Binding-site contacts:
Ligand atom C24 contacts residue ARG202 of chain 1.B at 2.6 Å.
Ligand atom O6 contacts residue LYS294 of chain 1.B at 2.6 Å (salt-bridge).
Ligand atom C13 contacts residue ALA151 of chain 1.B at 3.8 Å (hydrophobic).
Ligand atom P1 contacts residue TYR300 of chain 1.B at 3.6 Å.
Ligand atom O4 contacts residue TYR300 of chain 1.B at 2.7 Å (h-bond).
Ligand atom O5 contacts residue ARG291 of chain 1.B at 2.7 Å (salt-bridge).
Ligand atom C12 contacts residue TRP102 of chain 1.B at 3.6 Å (hydrophobic).
Ligand atom C3 contacts residue TYR251 of chain 1.B at 3.6 Å (hydrophobic).
Ligand atom P2 contacts residue ARG291 of chain 1.B at 3.8 Å.
Ligand atom C11 contacts residue TRP303 of chain 1.B at 3.2 Å (hydrophobic).
Ligand atom C6 contacts residue GLY250 of chain 1.B at 3.5 Å.
Ligand atom C3 contacts residue TYR169 of chain 1.A at 3.5 Å (hydrophobic).
Ligand atom C5 contacts residue HIS248 of chain 1.B at 3.8 Å.
Ligand atom C12 contacts residue CYS206 of chain 1.B at 3.7 Å (hydrophobic).
Ligand atom O7 contacts residue LYS167 of chain 1.A at 2.9 Å (salt-bridge).
Ligand atom C24 contacts residue MET193 of chain 1.B at 3.8 Å (hydrophobic).
Ligand atom O1 contacts residue LYS167 of chain 1.A at 3.6 Å (salt-bridge).
Ligand atom C2 contacts residue HIS248 of chain 1.B at 3.4 Å.
Ligand atom O1 contacts residue ARG291 of chain 1.B at 2.6 Å (salt-bridge).
Ligand atom C16 contacts residue ARG202 of chain 1.B at 3.8 Å.
Ligand atom C8 contacts residue TRP303 of chain 1.B at 3.8 Å (hydrophobic).
Ligand atom C19 contacts residue ARG202 of chain 1.B at 3.0 Å.
Ligand atom C23 contacts residue ARG202 of chain 1.B at 3.2 Å.
Ligand atom C23 contacts residue HIS149 of chain 1.B at 3.3 Å.
Ligand atom C14 contacts residue ARG202 of chain 1.B at 3.7 Å.
Ligand atom O1 contacts residue LYS294 of chain 1.B at 3.5 Å (salt-bridge).
Ligand atom C13 contacts residue TRP102 of chain 1.B at 3.3 Å (hydrophobic).
Ligand atom C15 contacts residue ARG202 of chain 1.B at 3.4 Å.
Ligand atom O8 contacts residue TRP303 of chain 1.B at 3.4 Å.
Ligand atom P2 contacts residue LYS167 of chain 1.A at 3.8 Å.
Ligand atom C9 contacts residue GLY250 of chain 1.B at 3.5 Å.
Ligand atom C11 contacts residue CYS254 of chain 1.B at 3.8 Å (hydrophobic).
Ligand atom O2 contacts residue TYR300 of chain 1.B at 3.8 Å.
Ligand atom O5 contacts residue TYR300 of chain 1.B at 3.7 Å.
Ligand atom C10 contacts residue HIS248 of chain 1.B at 3.8 Å.
Ligand atom O5 contacts residue HIS248 of chain 1.B at 2.8 Å (h-bond).
Ligand atom C24 contacts residue ALA151 of chain 1.B at 3.1 Å (hydrophobic).
Ligand atom C23 contacts residue MET193 of chain 1.B at 3.7 Å (hydrophobic).
Ligand atom C20 contacts residue ARG202 of chain 1.B at 3.8 Å.
Ligand atom C23 contacts residue ALA151 of chain 1.B at 3.1 Å (hydrophobic).

This protein binds this small molecule.
Small molecule (SMILES): C/C(=C\CO[P](=O)(O)OP(=O)(O)O)CC/C=C(\C)COCc1cccc(C(=O)c2ccccc2)c1

Sequence of chain 1.A:
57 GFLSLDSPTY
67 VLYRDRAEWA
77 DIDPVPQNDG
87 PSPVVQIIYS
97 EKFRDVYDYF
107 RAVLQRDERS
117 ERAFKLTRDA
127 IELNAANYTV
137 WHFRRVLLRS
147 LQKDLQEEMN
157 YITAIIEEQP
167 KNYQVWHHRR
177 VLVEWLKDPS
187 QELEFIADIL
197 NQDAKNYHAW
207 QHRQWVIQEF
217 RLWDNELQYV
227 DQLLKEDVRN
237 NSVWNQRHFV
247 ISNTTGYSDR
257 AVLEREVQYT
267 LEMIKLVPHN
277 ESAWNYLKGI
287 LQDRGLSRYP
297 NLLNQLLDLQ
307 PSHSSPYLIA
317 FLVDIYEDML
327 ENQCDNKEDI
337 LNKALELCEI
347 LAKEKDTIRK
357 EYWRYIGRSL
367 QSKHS

Sequence of chain 1.B:
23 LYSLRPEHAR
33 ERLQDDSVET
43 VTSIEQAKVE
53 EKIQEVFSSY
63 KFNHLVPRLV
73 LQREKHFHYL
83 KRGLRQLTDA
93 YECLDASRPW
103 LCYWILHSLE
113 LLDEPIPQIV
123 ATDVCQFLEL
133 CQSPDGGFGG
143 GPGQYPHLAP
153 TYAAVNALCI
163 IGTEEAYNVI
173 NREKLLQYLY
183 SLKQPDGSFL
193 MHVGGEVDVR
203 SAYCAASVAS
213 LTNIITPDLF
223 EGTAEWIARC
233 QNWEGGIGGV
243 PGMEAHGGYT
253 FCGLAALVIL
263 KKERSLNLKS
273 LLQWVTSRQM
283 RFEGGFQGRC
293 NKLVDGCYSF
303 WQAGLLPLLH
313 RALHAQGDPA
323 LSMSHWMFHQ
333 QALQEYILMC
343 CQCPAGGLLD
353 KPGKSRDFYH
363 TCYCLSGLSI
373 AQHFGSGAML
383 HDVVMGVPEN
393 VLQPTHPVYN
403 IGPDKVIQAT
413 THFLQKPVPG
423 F